Binding-site contacts:
Ligand atom O7 contacts residue ASN156 of chain 12.B at 3.7 Å.
Ligand atom C8 contacts residue PHE168 of chain 12.B at 4.4 Å (hydrophobic).
Ligand atom C3 contacts residue ASN156 of chain 12.B at 3.8 Å.
Ligand atom O5 contacts residue ASN156 of chain 12.B at 2.3 Å (h-bond).
Ligand atom C2 contacts residue ASN156 of chain 12.B at 2.4 Å.
Ligand atom C7 contacts residue ASN156 of chain 12.B at 3.5 Å.
Ligand atom N2 contacts residue ASN156 of chain 12.B at 2.9 Å (h-bond).
Ligand atom C1 contacts residue ASN156 of chain 12.B at 1.4 Å.
Ligand atom C4 contacts residue ASN156 of chain 12.B at 4.2 Å.
Ligand atom C5 contacts residue ASN156 of chain 12.B at 3.6 Å.

Sequence of chain 12.B:
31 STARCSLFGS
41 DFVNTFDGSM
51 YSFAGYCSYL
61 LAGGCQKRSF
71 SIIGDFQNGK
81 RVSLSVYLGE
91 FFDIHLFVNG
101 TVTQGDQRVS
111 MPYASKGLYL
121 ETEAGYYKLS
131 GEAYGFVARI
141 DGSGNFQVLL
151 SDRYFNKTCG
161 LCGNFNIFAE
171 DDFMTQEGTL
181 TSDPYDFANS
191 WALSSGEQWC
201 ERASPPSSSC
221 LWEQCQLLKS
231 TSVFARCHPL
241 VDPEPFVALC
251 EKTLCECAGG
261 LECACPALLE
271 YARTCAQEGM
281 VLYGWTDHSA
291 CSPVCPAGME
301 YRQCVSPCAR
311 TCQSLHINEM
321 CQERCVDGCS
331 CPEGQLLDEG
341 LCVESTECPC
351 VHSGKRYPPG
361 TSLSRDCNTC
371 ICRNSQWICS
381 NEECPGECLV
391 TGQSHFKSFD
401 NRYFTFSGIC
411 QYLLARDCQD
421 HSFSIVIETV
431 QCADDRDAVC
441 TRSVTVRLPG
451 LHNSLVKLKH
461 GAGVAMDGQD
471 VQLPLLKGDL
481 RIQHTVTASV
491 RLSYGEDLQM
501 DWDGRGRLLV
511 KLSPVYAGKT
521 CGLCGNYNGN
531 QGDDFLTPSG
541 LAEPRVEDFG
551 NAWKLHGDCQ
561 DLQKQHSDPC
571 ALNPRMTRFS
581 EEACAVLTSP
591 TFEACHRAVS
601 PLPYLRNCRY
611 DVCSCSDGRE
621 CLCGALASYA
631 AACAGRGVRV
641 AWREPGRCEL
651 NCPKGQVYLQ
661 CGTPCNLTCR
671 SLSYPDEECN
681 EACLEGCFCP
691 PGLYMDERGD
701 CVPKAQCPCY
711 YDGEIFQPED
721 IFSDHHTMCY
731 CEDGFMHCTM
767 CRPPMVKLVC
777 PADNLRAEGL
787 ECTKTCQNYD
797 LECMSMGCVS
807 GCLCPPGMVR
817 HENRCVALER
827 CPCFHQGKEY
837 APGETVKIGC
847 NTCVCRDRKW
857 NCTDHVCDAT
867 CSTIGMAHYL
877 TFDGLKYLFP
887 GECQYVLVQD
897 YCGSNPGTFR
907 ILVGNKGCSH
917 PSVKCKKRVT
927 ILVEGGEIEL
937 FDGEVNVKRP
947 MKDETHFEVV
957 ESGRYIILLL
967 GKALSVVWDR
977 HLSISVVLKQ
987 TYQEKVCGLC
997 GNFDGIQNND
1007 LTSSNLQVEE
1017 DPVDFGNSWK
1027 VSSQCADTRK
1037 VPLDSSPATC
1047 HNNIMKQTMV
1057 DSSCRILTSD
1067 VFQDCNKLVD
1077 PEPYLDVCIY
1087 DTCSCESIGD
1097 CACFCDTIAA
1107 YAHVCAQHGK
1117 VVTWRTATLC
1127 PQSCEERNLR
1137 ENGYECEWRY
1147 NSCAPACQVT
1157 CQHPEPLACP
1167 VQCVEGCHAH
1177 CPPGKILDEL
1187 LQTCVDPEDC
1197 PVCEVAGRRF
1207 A

This small molecule binds to this protein.
Small molecule (SMILES): CC(=O)N[C@@H]1[C@@H](O)[C@H](O)[C@@H](CO)O[C@H]1O